The protein below binds the small molecule below.
Small molecule (SMILES): CC(=O)Nc1ccc(-c2cn[nH]c2)c2cccnc12

Binding-site contacts:
Ligand atom NAL contacts residue VAL33 of chain 1.A at 4.0 Å.
Ligand atom CAQ contacts residue PHE90 of chain 1.A at 3.6 Å (hydrophobic).
Ligand atom NAM contacts residue GLU37 of chain 1.A at 4.3 Å.
Ligand atom CAE contacts residue PHE90 of chain 1.A at 3.5 Å (hydrophobic).
Ligand atom CAA contacts residue ILE28 of chain 1.A at 3.8 Å (hydrophobic).
Ligand atom CAC contacts residue PRO34 of chain 1.A at 4.0 Å (hydrophobic).
Ligand atom CAP contacts residue PHE90 of chain 1.A at 3.5 Å (hydrophobic).
Ligand atom OAB contacts residue VAL33 of chain 1.A at 4.1 Å.
Ligand atom CAI contacts residue GLU37 of chain 1.A at 3.9 Å.
Ligand atom CAP contacts residue VAL33 of chain 1.A at 4.3 Å (hydrophobic).
Ligand atom CAA contacts residue PHE29 of chain 1.A at 4.0 Å (hydrophobic).
Ligand atom OAB contacts residue ASN84 of chain 1.A at 3.1 Å (h-bond).
Ligand atom CAH contacts residue PHE90 of chain 1.A at 4.2 Å (hydrophobic).
Ligand atom CAG contacts residue PHE90 of chain 1.A at 4.3 Å (hydrophobic).
Ligand atom CAE contacts residue TYR83 of chain 1.A at 4.3 Å (hydrophobic).
Ligand atom CAC contacts residue GLU37 of chain 1.A at 3.9 Å.
Ligand atom CAF contacts residue TYR83 of chain 1.A at 3.9 Å (hydrophobic).
Ligand atom OAB contacts residue CYS80 of chain 1.A at 4.1 Å.
Ligand atom NAK contacts residue PHE90 of chain 1.A at 3.8 Å.
Ligand atom NAL contacts residue PHE90 of chain 1.A at 3.6 Å.
Ligand atom CAS contacts residue VAL38 of chain 1.A at 4.0 Å (hydrophobic).
Ligand atom CAO contacts residue PHE90 of chain 1.A at 4.3 Å (hydrophobic).
Ligand atom CAF contacts residue PHE90 of chain 1.A at 3.5 Å (hydrophobic).
Ligand atom CAR contacts residue VAL38 of chain 1.A at 3.5 Å (hydrophobic).
Ligand atom CAC contacts residue VAL38 of chain 1.A at 4.2 Å (hydrophobic).
Ligand atom CAO contacts residue VAL38 of chain 1.A at 4.0 Å (hydrophobic).
Ligand atom CAN contacts residue VAL33 of chain 1.A at 3.8 Å (hydrophobic).
Ligand atom CAR contacts residue PHE90 of chain 1.A at 3.7 Å (hydrophobic).
Ligand atom CAA contacts residue CYS80 of chain 1.A at 4.3 Å (hydrophobic).
Ligand atom CAN contacts residue PHE90 of chain 1.A at 4.0 Å (hydrophobic).
Ligand atom CAI contacts residue VAL38 of chain 1.A at 3.6 Å (hydrophobic).
Ligand atom CAQ contacts residue VAL38 of chain 1.A at 3.7 Å (hydrophobic).
Ligand atom CAN contacts residue ASN84 of chain 1.A at 4.1 Å.
Ligand atom CAE contacts residue ASN84 of chain 1.A at 3.2 Å.
Ligand atom NAK contacts residue PRO34 of chain 1.A at 4.0 Å.
Ligand atom CAD contacts residue PRO34 of chain 1.A at 3.6 Å (hydrophobic).
Ligand atom CAG contacts residue VAL38 of chain 1.A at 3.6 Å (hydrophobic).
Ligand atom CAA contacts residue VAL33 of chain 1.A at 3.7 Å (hydrophobic).
Ligand atom CAS contacts residue PHE90 of chain 1.A at 3.4 Å (hydrophobic).
Ligand atom CAF contacts residue ASN84 of chain 1.A at 3.4 Å.

Sequence of chain 1.A:
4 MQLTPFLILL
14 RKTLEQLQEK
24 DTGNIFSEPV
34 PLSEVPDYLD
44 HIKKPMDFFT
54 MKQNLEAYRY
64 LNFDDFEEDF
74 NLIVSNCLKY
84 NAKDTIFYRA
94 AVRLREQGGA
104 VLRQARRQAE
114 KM